Binding-site contacts:
Ligand atom CG contacts residue GLN118 of chain 1.B at 3.7 Å.
Ligand atom CB contacts residue CYS121 of chain 1.B at 3.1 Å (hydrophobic).
Ligand atom N contacts residue THR119 of chain 1.B at 2.8 Å (h-bond).
Ligand atom N contacts residue PRO113 of chain 1.B at 3.8 Å.
Ligand atom O contacts residue MET210 of chain 1.B at 3.6 Å.
Ligand atom C contacts residue GLN118 of chain 1.B at 3.6 Å.
Ligand atom CE2 contacts residue ILE117 of chain 1.B at 3.7 Å (hydrophobic).
Ligand atom CA contacts residue CYS121 of chain 1.B at 3.8 Å (hydrophobic).
Ligand atom O contacts residue TRP14 of chain 1.B at 3.8 Å.
Ligand atom CE2 contacts residue PRO113 of chain 1.B at 3.9 Å (hydrophobic).
Ligand atom C contacts residue CYS121 of chain 1.B at 3.3 Å (hydrophobic).
Ligand atom CD1 contacts residue PRO113 of chain 1.B at 3.7 Å (hydrophobic).
Ligand atom C contacts residue THR119 of chain 1.B at 3.4 Å.
Ligand atom C contacts residue GLN118 of chain 1.B at 3.6 Å.
Ligand atom CE2 contacts residue LEU35 of chain 1.B at 3.8 Å (hydrophobic).
Ligand atom CB contacts residue GLN118 of chain 1.B at 3.3 Å.
Ligand atom CB contacts residue THR119 of chain 1.B at 3.4 Å.
Ligand atom CB contacts residue ILE120 of chain 1.B at 3.6 Å (hydrophobic).
Ligand atom NZ contacts residue ASN11 of chain 1.B at 3.5 Å (h-bond).
Ligand atom CZ contacts residue PRO113 of chain 1.B at 3.6 Å (hydrophobic).
Ligand atom CZ contacts residue GLN112 of chain 1.B at 3.5 Å.
Ligand atom CD2 contacts residue GLN118 of chain 1.B at 3.2 Å.
Ligand atom CA contacts residue GLN118 of chain 1.B at 3.2 Å.
Ligand atom CD2 contacts residue THR119 of chain 1.B at 3.7 Å.
Ligand atom SG contacts residue CYS121 of chain 1.B at 2.0 Å (h-bond).
Ligand atom CA contacts residue THR119 of chain 1.B at 3.1 Å.
Ligand atom NZ contacts residue GLU136 of chain 1.B at 3.4 Å (salt-bridge).
Ligand atom N contacts residue CYS121 of chain 1.B at 3.8 Å.
Ligand atom C contacts residue PRO113 of chain 1.B at 3.8 Å (hydrophobic).
Ligand atom CE1 contacts residue PRO113 of chain 1.B at 3.6 Å (hydrophobic).
Ligand atom CE1 contacts residue PRO38 of chain 1.B at 3.8 Å (hydrophobic).
Ligand atom CB contacts residue THR119 of chain 1.B at 3.7 Å.
Ligand atom N contacts residue GLN118 of chain 1.B at 2.9 Å (h-bond).
Ligand atom N contacts residue THR119 of chain 1.B at 3.3 Å (h-bond).
Ligand atom CA contacts residue PRO113 of chain 1.B at 3.6 Å (hydrophobic).
Ligand atom CE contacts residue ASN11 of chain 1.B at 3.5 Å.
Ligand atom O contacts residue CYS121 of chain 1.B at 3.2 Å (h-bond).
Ligand atom O contacts residue GLN118 of chain 1.B at 3.1 Å.
Ligand atom CE1 contacts residue ALA111 of chain 1.B at 3.9 Å (hydrophobic).
Ligand atom C contacts residue TRP14 of chain 1.B at 3.8 Å (hydrophobic).

Sequence of chain 1.B:
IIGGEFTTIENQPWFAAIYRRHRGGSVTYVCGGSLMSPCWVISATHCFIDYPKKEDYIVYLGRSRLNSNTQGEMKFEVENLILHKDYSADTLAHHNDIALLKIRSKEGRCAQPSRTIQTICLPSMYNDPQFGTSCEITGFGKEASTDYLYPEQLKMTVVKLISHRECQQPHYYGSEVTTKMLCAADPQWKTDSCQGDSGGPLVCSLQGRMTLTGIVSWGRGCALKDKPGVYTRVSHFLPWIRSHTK

The small molecule below binds the protein below.
Small molecule (SMILES): CC(C)C[C@H](N)C(=O)N[C@@H](CCCC[NH3+])C(=O)N[C@@H](Cc1ccccc1)C(=O)N[C@@H](CCC(N)=O)C(=O)N[C@@H](CS)C(=O)NCC(=O)N[C@@H](CCC(N)=O)C(=O)N[C@H](C=O)CCCC[NH3+]